The small molecule below binds the protein below.
Small molecule (SMILES): CCCCCCCCCCC[C@@H](O)CC(=O)N[C@@H]1[C@@H](OC(=O)C[C@H](O)CCCCCCCCCCC)[C@H](OP(=O)(O)O)[C@@H](CO)O[C@H]1O

Binding-site contacts:
Ligand atom C3 contacts residue SER102 of chain 1.B at 3.6 Å.
Ligand atom C2 contacts residue SER102 of chain 1.B at 3.3 Å.
Ligand atom C16 contacts residue DAO1 of chain 1.Q at 2.8 Å.
Ligand atom C29 contacts residue PRO100 of chain 1.B at 3.7 Å (hydrophobic).
Ligand atom C35 contacts residue VAL43 of chain 1.B at 3.6 Å (hydrophobic).
Ligand atom C3 contacts residue LP51 of chain 1.P at 3.7 Å.
Ligand atom C8 contacts residue LP51 of chain 1.P at 3.9 Å.
Ligand atom C24 contacts residue ILE34 of chain 1.B at 3.8 Å (hydrophobic).
Ligand atom C1 contacts residue LP51 of chain 1.P at 1.6 Å.
Ligand atom O5 contacts residue LP51 of chain 1.P at 2.0 Å (h-bond).
Ligand atom C38 contacts residue VAL45 of chain 1.B at 3.8 Å (hydrophobic).
Ligand atom C7 contacts residue LP51 of chain 1.P at 3.8 Å.
Ligand atom O46 contacts residue LYS238 of chain 1.A at 3.4 Å (salt-bridge).
Ligand atom O42 contacts residue SER102 of chain 1.B at 3.4 Å (h-bond).
Ligand atom N2 contacts residue LP51 of chain 1.P at 2.9 Å (h-bond).
Ligand atom C31 contacts residue MYR1 of chain 1.R at 3.8 Å.
Ligand atom C30 contacts residue MYR1 of chain 1.R at 2.6 Å.
Ligand atom C32 contacts residue TYR84 of chain 1.B at 4.0 Å (hydrophobic).
Ligand atom O44 contacts residue DAO1 of chain 1.Q at 1.4 Å.
Ligand atom C31 contacts residue PHE101 of chain 1.B at 3.8 Å (hydrophobic).
Ligand atom C36 contacts residue VAL43 of chain 1.B at 3.9 Å (hydrophobic).
Ligand atom C5 contacts residue LP51 of chain 1.P at 3.4 Å.
Ligand atom C17 contacts residue DAO1 of chain 1.Q at 3.7 Å.
Ligand atom C37 contacts residue ILE99 of chain 1.B at 3.8 Å (hydrophobic).
Ligand atom C8 contacts residue DAO1 of chain 1.Q at 3.3 Å.
Ligand atom C41 contacts residue LEU56 of chain 1.B at 3.9 Å (hydrophobic).
Ligand atom C29 contacts residue MYR1 of chain 1.R at 3.1 Å.
Ligand atom C30 contacts residue TYR84 of chain 1.B at 3.6 Å (hydrophobic).
Ligand atom C22 contacts residue ILE34 of chain 1.B at 3.7 Å (hydrophobic).
Ligand atom C1 contacts residue SER102 of chain 1.B at 3.3 Å.
Ligand atom C2 contacts residue LP51 of chain 1.P at 2.5 Å.
Ligand atom O43 contacts residue MYR1 of chain 1.R at 1.4 Å.
Ligand atom C41 contacts residue PHE47 of chain 1.B at 3.8 Å (hydrophobic).
Ligand atom O47 contacts residue LYS238 of chain 1.A at 3.6 Å.
Ligand atom C7 contacts residue SER102 of chain 1.B at 3.6 Å.
Ligand atom C38 contacts residue ILE28 of chain 1.B at 3.9 Å (hydrophobic).
Ligand atom C8 contacts residue SER102 of chain 1.B at 3.7 Å.
Ligand atom N2 contacts residue SER102 of chain 1.B at 2.7 Å (h-bond).
Ligand atom O3 contacts residue MYR1 of chain 1.R at 3.3 Å (h-bond).
Ligand atom C28 contacts residue MYR1 of chain 1.R at 3.3 Å.

Sequence of chain 1.A:
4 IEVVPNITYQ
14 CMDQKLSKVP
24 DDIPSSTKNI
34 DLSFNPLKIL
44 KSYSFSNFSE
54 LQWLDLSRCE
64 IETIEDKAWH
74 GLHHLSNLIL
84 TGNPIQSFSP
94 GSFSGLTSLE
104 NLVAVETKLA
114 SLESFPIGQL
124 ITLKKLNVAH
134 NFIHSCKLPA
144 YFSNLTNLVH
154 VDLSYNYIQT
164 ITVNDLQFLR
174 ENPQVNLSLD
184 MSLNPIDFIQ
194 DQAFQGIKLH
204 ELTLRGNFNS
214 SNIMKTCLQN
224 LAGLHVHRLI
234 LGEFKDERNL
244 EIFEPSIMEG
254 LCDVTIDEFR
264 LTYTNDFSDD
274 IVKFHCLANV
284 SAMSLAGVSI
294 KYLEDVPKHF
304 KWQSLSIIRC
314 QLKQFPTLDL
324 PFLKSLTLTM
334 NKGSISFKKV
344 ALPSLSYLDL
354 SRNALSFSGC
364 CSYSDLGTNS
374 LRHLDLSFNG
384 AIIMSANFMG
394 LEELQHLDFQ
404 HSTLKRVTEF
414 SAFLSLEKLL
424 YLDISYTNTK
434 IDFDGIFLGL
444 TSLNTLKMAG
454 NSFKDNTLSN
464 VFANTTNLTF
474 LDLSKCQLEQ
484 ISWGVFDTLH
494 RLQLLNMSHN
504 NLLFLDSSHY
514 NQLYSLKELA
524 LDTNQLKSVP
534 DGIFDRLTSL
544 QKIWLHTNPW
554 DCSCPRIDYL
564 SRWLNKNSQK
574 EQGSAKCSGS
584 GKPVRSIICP

Sequence of chain 1.B:
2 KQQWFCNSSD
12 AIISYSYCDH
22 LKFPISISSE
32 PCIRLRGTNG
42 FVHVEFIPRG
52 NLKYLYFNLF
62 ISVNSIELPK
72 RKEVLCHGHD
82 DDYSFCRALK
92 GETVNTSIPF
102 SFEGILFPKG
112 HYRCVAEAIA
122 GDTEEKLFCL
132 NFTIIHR